Binding-site contacts:
Ligand atom O7 contacts residue ASN386 of chain 1.A at 3.4 Å (h-bond).
Ligand atom O5 contacts residue ASN310 of chain 1.A at 3.9 Å.
Ligand atom C1 contacts residue ASN386 of chain 1.A at 1.5 Å.
Ligand atom C7 contacts residue NAG2 of chain 1.X at 4.0 Å.
Ligand atom C8 contacts residue ASN386 of chain 1.A at 3.9 Å.
Ligand atom N2 contacts residue NAG2 of chain 1.X at 4.3 Å.
Ligand atom C8 contacts residue GLY385 of chain 1.A at 3.7 Å.
Ligand atom C8 contacts residue NAG1 of chain 1.V at 4.1 Å.
Ligand atom N2 contacts residue NAG1 of chain 1.V at 4.5 Å.
Ligand atom C5 contacts residue ASN386 of chain 1.A at 3.8 Å.
Ligand atom O5 contacts residue ASN386 of chain 1.A at 2.5 Å (h-bond).
Ligand atom O7 contacts residue NAG1 of chain 1.V at 3.4 Å.
Ligand atom O6 contacts residue NAG1 of chain 1.X at 3.9 Å.
Ligand atom C2 contacts residue NAG2 of chain 1.X at 3.6 Å.
Ligand atom C8 contacts residue GLU384 of chain 1.A at 3.5 Å.
Ligand atom C1 contacts residue ASN310 of chain 1.A at 3.9 Å.
Ligand atom C7 contacts residue GLY385 of chain 1.A at 4.3 Å.
Ligand atom N2 contacts residue ASN386 of chain 1.A at 3.0 Å (h-bond).
Ligand atom O4 contacts residue NAG1 of chain 1.V at 4.4 Å.
Ligand atom C1 contacts residue NAG2 of chain 1.X at 4.3 Å.
Ligand atom O5 contacts residue NAG1 of chain 1.X at 4.2 Å.
Ligand atom C7 contacts residue NAG1 of chain 1.V at 3.8 Å.
Ligand atom C3 contacts residue ASN386 of chain 1.A at 4.0 Å.
Ligand atom O7 contacts residue NAG2 of chain 1.X at 3.1 Å (h-bond).
Ligand atom C4 contacts residue ASN386 of chain 1.A at 4.4 Å.
Ligand atom O5 contacts residue NAG2 of chain 1.X at 4.4 Å.
Ligand atom O7 contacts residue GLY385 of chain 1.A at 4.4 Å.
Ligand atom C6 contacts residue NAG1 of chain 1.X at 3.5 Å.
Ligand atom C7 contacts residue ASN386 of chain 1.A at 3.4 Å.
Ligand atom C2 contacts residue ASN386 of chain 1.A at 2.6 Å.

Sequence of chain 1.A:
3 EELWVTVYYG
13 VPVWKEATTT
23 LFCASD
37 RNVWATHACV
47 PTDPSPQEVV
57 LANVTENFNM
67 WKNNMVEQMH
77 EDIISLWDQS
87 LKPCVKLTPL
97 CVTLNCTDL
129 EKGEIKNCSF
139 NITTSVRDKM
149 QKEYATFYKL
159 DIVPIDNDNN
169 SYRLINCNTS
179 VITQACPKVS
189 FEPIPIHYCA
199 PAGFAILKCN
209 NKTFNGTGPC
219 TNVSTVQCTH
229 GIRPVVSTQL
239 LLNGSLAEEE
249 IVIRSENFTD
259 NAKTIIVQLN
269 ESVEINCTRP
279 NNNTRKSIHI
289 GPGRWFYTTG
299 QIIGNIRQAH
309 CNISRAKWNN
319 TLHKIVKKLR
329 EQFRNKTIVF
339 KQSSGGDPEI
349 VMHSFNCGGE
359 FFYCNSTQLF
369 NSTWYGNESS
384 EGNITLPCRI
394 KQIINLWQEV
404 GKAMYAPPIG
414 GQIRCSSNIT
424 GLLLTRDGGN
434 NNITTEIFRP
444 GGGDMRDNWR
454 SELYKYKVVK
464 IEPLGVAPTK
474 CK

This small molecule binds to this protein.
Small molecule (SMILES): CC(=O)N[C@H]1[C@H](O[C@H]2[C@H](O)[C@@H](NC(C)=O)CO[C@@H]2CO)O[C@H](CO)[C@@H](O[C@@H]2O[C@H](CO)[C@@H](O)[C@H](O)[C@@H]2O)[C@@H]1O